A protein and the small-molecule ligand that binds it are described below.
Small molecule (SMILES): CC(=O)N[C@@H]1[C@@H](O)[C@H](O)[C@@H](CO)O[C@H]1O

Sequence of chain 2.A:
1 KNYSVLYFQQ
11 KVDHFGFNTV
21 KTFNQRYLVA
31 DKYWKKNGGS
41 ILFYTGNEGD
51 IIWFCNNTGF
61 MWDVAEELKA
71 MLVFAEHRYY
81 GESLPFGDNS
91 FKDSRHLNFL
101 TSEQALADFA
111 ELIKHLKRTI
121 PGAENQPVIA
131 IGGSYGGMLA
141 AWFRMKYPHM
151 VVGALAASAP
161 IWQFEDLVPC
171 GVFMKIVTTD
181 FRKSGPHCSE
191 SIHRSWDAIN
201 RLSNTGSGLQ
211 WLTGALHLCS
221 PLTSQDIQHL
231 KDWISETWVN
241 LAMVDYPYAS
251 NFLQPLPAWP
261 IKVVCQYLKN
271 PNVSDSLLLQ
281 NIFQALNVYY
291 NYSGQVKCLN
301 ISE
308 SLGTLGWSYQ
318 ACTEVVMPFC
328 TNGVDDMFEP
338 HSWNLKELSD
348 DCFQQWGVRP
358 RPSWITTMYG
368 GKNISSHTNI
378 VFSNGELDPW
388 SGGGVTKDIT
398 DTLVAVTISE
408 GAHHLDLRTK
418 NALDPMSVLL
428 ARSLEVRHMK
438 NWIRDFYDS

Binding-site contacts:
Ligand atom O5 contacts residue ASN300 of chain 2.A at 2.4 Å (h-bond).
Ligand atom C3 contacts residue ASN300 of chain 2.A at 4.0 Å.
Ligand atom C1 contacts residue ASN300 of chain 2.A at 1.5 Å.
Ligand atom C8 contacts residue CYS219 of chain 2.A at 3.9 Å (hydrophobic).
Ligand atom C2 contacts residue ASN300 of chain 2.A at 2.6 Å.
Ligand atom N2 contacts residue ASN300 of chain 2.A at 3.1 Å (h-bond).
Ligand atom O5 contacts residue SER302 of chain 2.A at 3.5 Å (h-bond).
Ligand atom C8 contacts residue ASN300 of chain 2.A at 4.5 Å.
Ligand atom C7 contacts residue ASN300 of chain 2.A at 3.2 Å.
Ligand atom C4 contacts residue ASN300 of chain 2.A at 4.4 Å.
Ligand atom C1 contacts residue SER302 of chain 2.A at 3.9 Å.
Ligand atom C5 contacts residue ASN300 of chain 2.A at 3.8 Å.
Ligand atom C6 contacts residue GLU303 of chain 2.A at 4.0 Å.
Ligand atom O7 contacts residue ASN300 of chain 2.A at 2.7 Å (h-bond).
Ligand atom C5 contacts residue SER302 of chain 2.A at 4.3 Å.
Ligand atom C8 contacts residue SER220 of chain 2.A at 4.4 Å.
Ligand atom O7 contacts residue CYS219 of chain 2.A at 4.4 Å.